A small-molecule ligand and the protein it binds are described below.
Small molecule (SMILES): Cc1cc(OCC(=O)O)cc(C)c1Cc1ccc(O)c(Cc2ccccc2)c1

Sequence of chain 1.A:
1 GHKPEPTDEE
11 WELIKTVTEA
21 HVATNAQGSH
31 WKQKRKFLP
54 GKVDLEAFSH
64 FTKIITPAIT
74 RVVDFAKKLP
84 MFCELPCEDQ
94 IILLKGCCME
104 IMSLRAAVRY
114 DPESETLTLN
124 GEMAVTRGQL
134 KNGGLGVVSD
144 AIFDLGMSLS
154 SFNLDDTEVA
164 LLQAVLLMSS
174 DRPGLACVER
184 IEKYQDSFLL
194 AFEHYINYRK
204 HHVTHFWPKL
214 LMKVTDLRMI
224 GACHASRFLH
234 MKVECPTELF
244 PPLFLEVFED

Binding-site contacts:
Ligand atom CAN contacts residue LEU138 of chain 1.A at 3.5 Å (hydrophobic).
Ligand atom CAP contacts residue LEU138 of chain 1.A at 3.3 Å (hydrophobic).
Ligand atom CAL contacts residue LEU122 of chain 1.A at 3.9 Å (hydrophobic).
Ligand atom OAU contacts residue ASN123 of chain 1.A at 3.5 Å (h-bond).
Ligand atom OBC contacts residue PHE247 of chain 1.A at 3.1 Å.
Ligand atom CAB contacts residue THR65 of chain 1.A at 3.4 Å.
Ligand atom CAX contacts residue LEU122 of chain 1.A at 3.8 Å (hydrophobic).
Ligand atom CAJ contacts residue LEU122 of chain 1.A at 3.8 Å (hydrophobic).
Ligand atom OAU contacts residue ALA71 of chain 1.A at 3.5 Å.
Ligand atom OBC contacts residue HIS227 of chain 1.A at 2.7 Å (h-bond).
Ligand atom CAC contacts residue PHE61 of chain 1.A at 3.6 Å (hydrophobic).
Ligand atom CAD contacts residue PHE247 of chain 1.A at 3.8 Å (hydrophobic).
Ligand atom CAM contacts residue LEU138 of chain 1.A at 3.7 Å (hydrophobic).
Ligand atom CAT contacts residue ASN123 of chain 1.A at 3.3 Å.
Ligand atom CBA contacts residue LEU138 of chain 1.A at 3.4 Å (hydrophobic).
Ligand atom CAC contacts residue THR65 of chain 1.A at 3.6 Å.
Ligand atom OAR contacts residue ARG108 of chain 1.A at 3.7 Å.
Ligand atom OBC contacts residue LEU138 of chain 1.A at 3.8 Å.
Ligand atom CAF contacts residue PHE64 of chain 1.A at 3.3 Å (hydrophobic).
Ligand atom CAW contacts residue LEU122 of chain 1.A at 3.8 Å (hydrophobic).
Ligand atom CAF contacts residue PHE61 of chain 1.A at 3.8 Å (hydrophobic).
Ligand atom CAH contacts residue PHE247 of chain 1.A at 3.5 Å (hydrophobic).
Ligand atom CAB contacts residue PHE64 of chain 1.A at 3.3 Å (hydrophobic).
Ligand atom OAI contacts residue GLY124 of chain 1.A at 3.7 Å.
Ligand atom CAE contacts residue ILE68 of chain 1.A at 3.8 Å (hydrophobic).
Ligand atom CAO contacts residue LEU138 of chain 1.A at 3.4 Å (hydrophobic).
Ligand atom CBA contacts residue HIS227 of chain 1.A at 3.5 Å.
Ligand atom OAI contacts residue ASN123 of chain 1.A at 2.9 Å (h-bond).
Ligand atom OAI contacts residue ARG112 of chain 1.A at 3.1 Å (salt-bridge).
Ligand atom OAR contacts residue ARG74 of chain 1.A at 3.9 Å.
Ligand atom CAM contacts residue LEU133 of chain 1.A at 3.9 Å (hydrophobic).
Ligand atom CAS contacts residue ASN123 of chain 1.A at 3.4 Å.
Ligand atom CAT contacts residue LEU122 of chain 1.A at 3.9 Å (hydrophobic).
Ligand atom CAZ contacts residue HIS227 of chain 1.A at 3.7 Å.
Ligand atom CBA contacts residue PHE247 of chain 1.A at 3.9 Å (hydrophobic).
Ligand atom CAZ contacts residue MET102 of chain 1.A at 3.9 Å (hydrophobic).
Ligand atom CAB contacts residue PHE61 of chain 1.A at 3.4 Å (hydrophobic).
Ligand atom CAQ contacts residue GLY137 of chain 1.A at 3.8 Å.
Ligand atom CAZ contacts residue LEU138 of chain 1.A at 3.7 Å (hydrophobic).
Ligand atom CAD contacts residue PHE243 of chain 1.A at 3.4 Å (hydrophobic).